Binding-site contacts:
Ligand atom CA contacts residue ARG35 of chain 5.A at 3.8 Å.
Ligand atom O contacts residue LEU4 of chain 5.A at 3.7 Å.
Ligand atom N contacts residue ASP229 of chain 5.A at 2.8 Å (salt-bridge).
Ligand atom CD1 contacts residue LEU27 of chain 5.A at 3.6 Å (hydrophobic).
Ligand atom OG contacts residue ASP229 of chain 5.A at 3.6 Å.
Ligand atom CG contacts residue ILE230 of chain 5.A at 3.6 Å (hydrophobic).
Ligand atom C contacts residue ASP229 of chain 5.A at 3.8 Å.
Ligand atom CG contacts residue ARG35 of chain 5.A at 3.1 Å.
Ligand atom O contacts residue ASN2 of chain 5.A at 3.8 Å.
Ligand atom N contacts residue ASP229 of chain 5.A at 3.2 Å (salt-bridge).
Ligand atom O contacts residue ARG34 of chain 5.A at 2.8 Å (salt-bridge).
Ligand atom CD2 contacts residue SER24 of chain 5.A at 3.5 Å.
Ligand atom CG2 contacts residue LEU31 of chain 5.A at 3.8 Å (hydrophobic).
Ligand atom CB contacts residue ILE230 of chain 5.A at 3.6 Å (hydrophobic).
Ligand atom C contacts residue ARG34 of chain 5.A at 3.7 Å.
Ligand atom CE contacts residue VAL37 of chain 5.A at 3.7 Å (hydrophobic).
Ligand atom CD1 contacts residue LEU31 of chain 5.A at 3.6 Å (hydrophobic).
Ligand atom N contacts residue ARG34 of chain 5.A at 3.4 Å (salt-bridge).
Ligand atom O contacts residue SER231 of chain 5.A at 3.2 Å.
Ligand atom N contacts residue ARG34 of chain 5.A at 3.9 Å.
Ligand atom N contacts residue ILE230 of chain 5.A at 3.1 Å (h-bond).
Ligand atom CB contacts residue ARG35 of chain 5.A at 3.4 Å.
Ligand atom CA contacts residue ASP229 of chain 5.A at 3.8 Å.
Ligand atom O contacts residue ARG6 of chain 5.A at 3.4 Å (salt-bridge).
Ligand atom CE contacts residue VAL36 of chain 5.A at 3.7 Å (hydrophobic).
Ligand atom NZ contacts residue THR217 of chain 5.A at 3.8 Å.
Ligand atom CE contacts residue ARG35 of chain 5.A at 3.8 Å.
Ligand atom OG contacts residue ARG34 of chain 5.A at 3.7 Å.
Ligand atom CB contacts residue VAL39 of chain 5.A at 3.8 Å (hydrophobic).
Ligand atom CD1 contacts residue ILE230 of chain 5.A at 3.5 Å (hydrophobic).
Ligand atom CA contacts residue ASP229 of chain 5.A at 3.6 Å.
Ligand atom CA contacts residue SER231 of chain 5.A at 3.6 Å.
Ligand atom CB contacts residue SER24 of chain 5.A at 3.8 Å.
Ligand atom CA contacts residue ARG6 of chain 5.A at 3.7 Å.
Ligand atom CD1 contacts residue LYS28 of chain 5.A at 3.4 Å.
Ligand atom N contacts residue ARG34 of chain 5.A at 3.7 Å.
Ligand atom O contacts residue ILE232 of chain 5.A at 3.6 Å (h-bond).
Ligand atom CD1 contacts residue LEU27 of chain 5.A at 3.8 Å (hydrophobic).
Ligand atom C contacts residue SER231 of chain 5.A at 3.8 Å.
Ligand atom CD2 contacts residue GLU20 of chain 5.A at 3.6 Å.

The protein below binds the small molecule below.
Small molecule (SMILES): CC[C@H](C)[C@H](NC(=O)[C@H](CC(N)=O)NC(=O)[C@H](CC(C)C)NC(=O)[C@H](CO)NC(=O)CNC(=O)[C@@H](N)CO)C(=O)NCC(=O)N[C@@H](CO)C(=O)N[C@@H](CC(C)C)C(=O)N[C@H](C=O)CCCCN

Sequence of chain 5.A:
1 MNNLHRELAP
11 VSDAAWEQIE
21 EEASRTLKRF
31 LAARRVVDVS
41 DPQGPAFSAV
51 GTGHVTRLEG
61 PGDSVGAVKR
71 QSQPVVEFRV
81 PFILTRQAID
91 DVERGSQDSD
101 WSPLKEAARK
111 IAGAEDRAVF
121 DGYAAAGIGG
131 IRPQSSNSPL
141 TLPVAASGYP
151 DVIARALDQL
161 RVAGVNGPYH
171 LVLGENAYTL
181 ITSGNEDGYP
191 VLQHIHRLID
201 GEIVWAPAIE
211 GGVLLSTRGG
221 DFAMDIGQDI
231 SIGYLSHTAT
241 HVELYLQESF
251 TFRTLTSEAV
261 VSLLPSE